Sequence of chain 1.C:
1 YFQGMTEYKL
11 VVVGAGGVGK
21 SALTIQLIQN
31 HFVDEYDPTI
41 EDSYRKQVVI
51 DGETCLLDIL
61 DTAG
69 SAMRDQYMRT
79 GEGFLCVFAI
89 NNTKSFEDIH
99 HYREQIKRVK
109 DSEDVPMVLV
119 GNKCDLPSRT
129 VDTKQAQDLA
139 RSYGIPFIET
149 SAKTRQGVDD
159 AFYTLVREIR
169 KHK

Binding-site contacts:
Ligand atom C16 contacts residue ASP58 of chain 1.C at 4.0 Å.
Ligand atom C2 contacts residue LYS9 of chain 1.C at 3.6 Å.
Ligand atom C2 contacts residue VAL11 of chain 1.C at 3.6 Å (hydrophobic).
Ligand atom C9 contacts residue TYR44 of chain 1.C at 3.6 Å (hydrophobic).
Ligand atom C9 contacts residue SER43 of chain 1.C at 3.7 Å.
Ligand atom C14 contacts residue THR78 of chain 1.C at 3.4 Å.
Ligand atom O13 contacts residue TYR75 of chain 1.C at 3.3 Å.
Ligand atom C7 contacts residue ASP58 of chain 1.C at 3.9 Å.
Ligand atom C20 contacts residue ARG45 of chain 1.C at 3.8 Å.
Ligand atom C1 contacts residue ASP58 of chain 1.C at 3.6 Å.
Ligand atom C8 contacts residue ASP58 of chain 1.C at 3.5 Å.
Ligand atom C19 contacts residue SER43 of chain 1.C at 3.8 Å.
Ligand atom C8 contacts residue SER43 of chain 1.C at 4.0 Å.
Ligand atom C1 contacts residue LYS9 of chain 1.C at 3.8 Å.
Ligand atom C18 contacts residue ASP58 of chain 1.C at 4.0 Å.
Ligand atom C1 contacts residue LEU10 of chain 1.C at 4.0 Å (hydrophobic).
Ligand atom C8 contacts residue ILE59 of chain 1.C at 3.7 Å (hydrophobic).
Ligand atom C6 contacts residue LEU60 of chain 1.C at 4.0 Å (hydrophobic).
Ligand atom C14 contacts residue TYR75 of chain 1.C at 4.0 Å (hydrophobic).
Ligand atom C22 contacts residue ARG45 of chain 1.C at 3.5 Å.
Ligand atom C3 contacts residue GLY79 of chain 1.C at 4.0 Å.
Ligand atom C2 contacts residue LEU10 of chain 1.C at 3.7 Å (hydrophobic).
Ligand atom C19 contacts residue TYR44 of chain 1.C at 3.8 Å (hydrophobic).
Ligand atom C20 contacts residue TYR44 of chain 1.C at 3.8 Å (hydrophobic).
Ligand atom C1 contacts residue LEU60 of chain 1.C at 3.7 Å (hydrophobic).
Ligand atom C4 contacts residue LEU60 of chain 1.C at 3.8 Å (hydrophobic).
Ligand atom C5 contacts residue THR78 of chain 1.C at 3.9 Å.
Ligand atom C4 contacts residue THR78 of chain 1.C at 2.9 Å.
Ligand atom O13 contacts residue LEU60 of chain 1.C at 3.8 Å.
Ligand atom C21 contacts residue ARG45 of chain 1.C at 3.6 Å.
Ligand atom C2 contacts residue LEU60 of chain 1.C at 3.7 Å (hydrophobic).
Ligand atom C10 contacts residue ASP58 of chain 1.C at 3.7 Å.
Ligand atom O13 contacts residue THR78 of chain 1.C at 2.6 Å (h-bond).
Ligand atom C20 contacts residue SER43 of chain 1.C at 3.9 Å.
Ligand atom C3 contacts residue LEU60 of chain 1.C at 4.0 Å (hydrophobic).
Ligand atom C9 contacts residue ASP58 of chain 1.C at 3.5 Å.
Ligand atom C23 contacts residue ARG45 of chain 1.C at 3.5 Å.
Ligand atom C3 contacts residue VAL11 of chain 1.C at 3.6 Å (hydrophobic).
Ligand atom C3 contacts residue THR78 of chain 1.C at 3.1 Å.
Ligand atom N17 contacts residue ASP58 of chain 1.C at 3.9 Å.

The small molecule below binds the protein below.
Small molecule (SMILES): COc1cccc(-c2ccc(Nc3ccc(C[NH+](C)C)cc3)c(OC)c2)c1